Binding-site contacts:
Ligand atom C5 contacts residue PRO44 of chain 1.B at 3.6 Å (hydrophobic).
Ligand atom CZ2 contacts residue LEU207 of chain 1.B at 2.7 Å (hydrophobic).
Ligand atom O contacts residue GLN92 of chain 1.B at 2.8 Å (h-bond).
Ligand atom C20 contacts residue PHE106 of chain 1.B at 3.9 Å (hydrophobic).
Ligand atom OXT contacts residue SER91 of chain 1.B at 3.7 Å.
Ligand atom O contacts residue ARG66 of chain 1.B at 3.2 Å (salt-bridge).
Ligand atom C19 contacts residue LEU456 of chain 1.B at 3.9 Å (hydrophobic).
Ligand atom CE2 contacts residue LEU39 of chain 1.B at 3.8 Å (hydrophobic).
Ligand atom CE2 contacts residue LEU207 of chain 1.B at 3.3 Å (hydrophobic).
Ligand atom C20 contacts residue LEU456 of chain 1.B at 3.0 Å (hydrophobic).
Ligand atom O contacts residue SER91 of chain 1.B at 3.4 Å.
Ligand atom C14 contacts residue ALA93 of chain 1.B at 3.8 Å (hydrophobic).
Ligand atom CZ3 contacts residue ARG66 of chain 1.B at 3.5 Å.
Ligand atom CZ2 contacts residue LEU36 of chain 1.B at 3.8 Å (hydrophobic).
Ligand atom C20 contacts residue LEU94 of chain 1.B at 3.9 Å (hydrophobic).
Ligand atom C16 contacts residue LEU456 of chain 1.B at 3.4 Å (hydrophobic).
Ligand atom CA contacts residue MET373 of chain 1.B at 3.8 Å (hydrophobic).
Ligand atom OXT contacts residue ALA93 of chain 1.B at 3.0 Å (h-bond).
Ligand atom C contacts residue GLN92 of chain 1.B at 3.4 Å.
Ligand atom C15 contacts residue LEU456 of chain 1.B at 3.5 Å (hydrophobic).
Ligand atom O1 contacts residue MET373 of chain 1.B at 3.9 Å.
Ligand atom C contacts residue SER91 of chain 1.B at 3.8 Å.
Ligand atom CE3 contacts residue ARG66 of chain 1.B at 2.9 Å.
Ligand atom C1 contacts residue TYR70 of chain 1.B at 3.6 Å (hydrophobic).
Ligand atom C12 contacts residue ALA93 of chain 1.B at 3.8 Å (hydrophobic).
Ligand atom NE1 contacts residue LEU39 of chain 1.B at 2.9 Å.
Ligand atom OXT contacts residue GLN92 of chain 1.B at 3.2 Å (h-bond).
Ligand atom C19 contacts residue PHE106 of chain 1.B at 3.7 Å (hydrophobic).
Ligand atom OXT contacts residue LEU207 of chain 1.B at 3.6 Å.
Ligand atom C3 contacts residue LEU48 of chain 1.B at 3.4 Å (hydrophobic).
Ligand atom CB contacts residue TYR70 of chain 1.B at 3.9 Å (hydrophobic).
Ligand atom C16 contacts residue MET204 of chain 1.B at 3.9 Å (hydrophobic).
Ligand atom CD1 contacts residue LEU39 of chain 1.B at 2.6 Å (hydrophobic).
Ligand atom CH2 contacts residue LEU207 of chain 1.B at 3.8 Å (hydrophobic).
Ligand atom C8 contacts residue VAL45 of chain 1.B at 3.6 Å (hydrophobic).
Ligand atom O1 contacts residue TYR70 of chain 1.B at 2.5 Å (h-bond).
Ligand atom NE1 contacts residue LEU207 of chain 1.B at 3.4 Å (h-bond).
Ligand atom C18 contacts residue PHE106 of chain 1.B at 3.8 Å (hydrophobic).
Ligand atom C10 contacts residue ALA349 of chain 1.B at 3.9 Å (hydrophobic).
Ligand atom CG contacts residue LEU39 of chain 1.B at 3.4 Å (hydrophobic).

Sequence of chain 1.B:
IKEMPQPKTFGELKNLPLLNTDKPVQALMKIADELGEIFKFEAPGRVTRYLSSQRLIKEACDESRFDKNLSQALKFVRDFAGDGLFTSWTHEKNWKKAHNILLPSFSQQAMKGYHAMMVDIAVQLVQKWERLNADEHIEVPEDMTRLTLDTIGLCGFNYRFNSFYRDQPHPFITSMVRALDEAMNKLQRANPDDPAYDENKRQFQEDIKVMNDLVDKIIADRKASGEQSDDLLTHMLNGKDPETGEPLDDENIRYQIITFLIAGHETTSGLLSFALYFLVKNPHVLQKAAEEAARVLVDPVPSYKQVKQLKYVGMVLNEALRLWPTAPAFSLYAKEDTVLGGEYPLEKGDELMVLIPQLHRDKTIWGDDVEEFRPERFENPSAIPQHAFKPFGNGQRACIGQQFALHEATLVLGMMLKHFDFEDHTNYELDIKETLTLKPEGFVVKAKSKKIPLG

A protein and the small-molecule ligand that binds it are described below.
Small molecule (SMILES): CC(C)C1=CC2=CC[C@@H]3[C@](C)(CCC[C@@]3(C)C(=O)N[C@@H](Cc3c[nH]c4ccccc34)C(=O)O)[C@H]2CC1